A small-molecule ligand and the protein it binds are described below.
Small molecule (SMILES): Cc1cn([C@H]2C[C@H](O[P](=O)(O)OC[C@H]3O[C@@H](n4ccc(N)nc4=O)C[C@@H]3O[P](=O)(O)OC[C@H]3O[C@@H](n4cnc5c(=O)nc(N)[nH]c54)C[C@@H]3O[P](=O)(O)OC[C@H]3O[C@@H](n4ccc(N)nc4=O)C[C@@H]3O)[C@@H](CO[P](=O)(O)O[C@H]3C[C@H](n4cnc5c(N)ncnc54)O[C@@H]3CO[P](=O)(O)O[C@H]3C[C@H](n4cnc5c(=O)nc(N)[nH]c54)O[C@@H]3CO[P](=O)(O)O[C@H]3C[C@H](n4ccc(N)nc4=O)O[C@@H]3CO[P](=O)(O)O[C@H]3C[C@H](n4cnc5c(=O)nc(N)[nH]c54)O[C@@H]3CO)O2)c(=O)[nH]c1=O

Sequence of chain 1.C:
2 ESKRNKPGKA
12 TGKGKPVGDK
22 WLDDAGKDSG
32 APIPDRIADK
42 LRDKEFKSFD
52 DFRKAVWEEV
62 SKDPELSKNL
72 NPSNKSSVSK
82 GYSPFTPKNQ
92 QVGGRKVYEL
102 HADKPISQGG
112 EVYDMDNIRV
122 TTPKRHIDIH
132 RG

Binding-site contacts:
Ligand atom C2 contacts residue DG7 of chain 1.I at 3.2 Å.
Ligand atom OP1 contacts residue ARG132 of chain 1.C at 3.5 Å (salt-bridge).
Ligand atom N1 contacts residue DG7 of chain 1.I at 3.3 Å.
Ligand atom N3 contacts residue DG7 of chain 1.I at 3.0 Å (h-bond).
Ligand atom O4 contacts residue DG3 of chain 1.I at 3.5 Å (h-bond).
Ligand atom OP1 contacts residue VAL93 of chain 1.C at 3.5 Å.
Ligand atom P contacts residue GLY95 of chain 1.C at 3.5 Å.
Ligand atom C6 contacts residue DT5 of chain 1.I at 3.5 Å.
Ligand atom N1 contacts residue DT5 of chain 1.I at 2.7 Å (h-bond).
Ligand atom N2 contacts residue DG7 of chain 1.I at 3.4 Å (h-bond).
Ligand atom C2 contacts residue DG7 of chain 1.I at 3.5 Å.
Ligand atom C2 contacts residue DT5 of chain 1.I at 3.3 Å.
Ligand atom N1 contacts residue DC6 of chain 1.I at 3.5 Å (h-bond).
Ligand atom O3' contacts residue VAL93 of chain 1.C at 3.5 Å.
Ligand atom OP1 contacts residue GLY95 of chain 1.C at 2.6 Å (h-bond).
Ligand atom OP1 contacts residue GLY94 of chain 1.C at 3.3 Å.
Ligand atom O4 contacts residue DA4 of chain 1.I at 3.0 Å (h-bond).
Ligand atom O4' contacts residue ARG96 of chain 1.C at 3.5 Å (salt-bridge).
Ligand atom C6 contacts residue DG7 of chain 1.I at 3.2 Å.
Ligand atom C4 contacts residue DG7 of chain 1.I at 3.2 Å.
Ligand atom O6 contacts residue DG7 of chain 1.I at 3.4 Å (h-bond).
Ligand atom O6 contacts residue DC6 of chain 1.I at 2.9 Å (h-bond).
Ligand atom N2 contacts residue DC6 of chain 1.I at 2.8 Å (h-bond).
Ligand atom N2 contacts residue DG3 of chain 1.I at 3.4 Å.
Ligand atom O2 contacts residue DG7 of chain 1.I at 2.5 Å (h-bond).
Ligand atom N3 contacts residue DA4 of chain 1.I at 2.9 Å (h-bond).
Ligand atom OP2 contacts residue ARG132 of chain 1.C at 3.4 Å (salt-bridge).
Ligand atom N4 contacts residue DG3 of chain 1.I at 3.4 Å (h-bond).
Ligand atom N1 contacts residue DC8 of chain 1.I at 2.8 Å (h-bond).
Ligand atom N3 contacts residue DG7 of chain 1.I at 3.4 Å (h-bond).
Ligand atom O3' contacts residue GLY95 of chain 1.C at 3.1 Å.
Ligand atom N1 contacts residue DC6 of chain 1.I at 2.9 Å (h-bond).
Ligand atom O6 contacts residue DC8 of chain 1.I at 2.9 Å (h-bond).
Ligand atom N3 contacts residue DG3 of chain 1.I at 3.2 Å (h-bond).
Ligand atom N6 contacts residue DT5 of chain 1.I at 3.0 Å (h-bond).
Ligand atom C5 contacts residue DG7 of chain 1.I at 3.4 Å.
Ligand atom C5' contacts residue VAL93 of chain 1.C at 3.2 Å (hydrophobic).
Ligand atom N2 contacts residue DC8 of chain 1.I at 2.8 Å (h-bond).
Ligand atom O2 contacts residue DG3 of chain 1.I at 3.0 Å (h-bond).
Ligand atom C2 contacts residue DC6 of chain 1.I at 3.4 Å.